The protein below binds the small molecule below.
Small molecule (SMILES): CC(=O)N[C@@H]1[C@@H](O)[C@H](O)[C@@H](CO)O[C@H]1O

Binding-site contacts:
Ligand atom C8 contacts residue ASN160 of chain 1.C at 4.2 Å.
Ligand atom O5 contacts residue ASN160 of chain 1.C at 2.4 Å (h-bond).
Ligand atom C4 contacts residue ASN160 of chain 1.C at 4.2 Å.
Ligand atom C8 contacts residue THR162 of chain 1.C at 3.5 Å.
Ligand atom C3 contacts residue ASN160 of chain 1.C at 3.7 Å.
Ligand atom C7 contacts residue ASN160 of chain 1.C at 3.1 Å.
Ligand atom C2 contacts residue ASN160 of chain 1.C at 2.4 Å.
Ligand atom N2 contacts residue ASN160 of chain 1.C at 2.8 Å (h-bond).
Ligand atom O7 contacts residue ASN160 of chain 1.C at 3.0 Å (h-bond).
Ligand atom C5 contacts residue ASN160 of chain 1.C at 3.6 Å.
Ligand atom C1 contacts residue ASN160 of chain 1.C at 1.4 Å.

Sequence of chain 1.C:
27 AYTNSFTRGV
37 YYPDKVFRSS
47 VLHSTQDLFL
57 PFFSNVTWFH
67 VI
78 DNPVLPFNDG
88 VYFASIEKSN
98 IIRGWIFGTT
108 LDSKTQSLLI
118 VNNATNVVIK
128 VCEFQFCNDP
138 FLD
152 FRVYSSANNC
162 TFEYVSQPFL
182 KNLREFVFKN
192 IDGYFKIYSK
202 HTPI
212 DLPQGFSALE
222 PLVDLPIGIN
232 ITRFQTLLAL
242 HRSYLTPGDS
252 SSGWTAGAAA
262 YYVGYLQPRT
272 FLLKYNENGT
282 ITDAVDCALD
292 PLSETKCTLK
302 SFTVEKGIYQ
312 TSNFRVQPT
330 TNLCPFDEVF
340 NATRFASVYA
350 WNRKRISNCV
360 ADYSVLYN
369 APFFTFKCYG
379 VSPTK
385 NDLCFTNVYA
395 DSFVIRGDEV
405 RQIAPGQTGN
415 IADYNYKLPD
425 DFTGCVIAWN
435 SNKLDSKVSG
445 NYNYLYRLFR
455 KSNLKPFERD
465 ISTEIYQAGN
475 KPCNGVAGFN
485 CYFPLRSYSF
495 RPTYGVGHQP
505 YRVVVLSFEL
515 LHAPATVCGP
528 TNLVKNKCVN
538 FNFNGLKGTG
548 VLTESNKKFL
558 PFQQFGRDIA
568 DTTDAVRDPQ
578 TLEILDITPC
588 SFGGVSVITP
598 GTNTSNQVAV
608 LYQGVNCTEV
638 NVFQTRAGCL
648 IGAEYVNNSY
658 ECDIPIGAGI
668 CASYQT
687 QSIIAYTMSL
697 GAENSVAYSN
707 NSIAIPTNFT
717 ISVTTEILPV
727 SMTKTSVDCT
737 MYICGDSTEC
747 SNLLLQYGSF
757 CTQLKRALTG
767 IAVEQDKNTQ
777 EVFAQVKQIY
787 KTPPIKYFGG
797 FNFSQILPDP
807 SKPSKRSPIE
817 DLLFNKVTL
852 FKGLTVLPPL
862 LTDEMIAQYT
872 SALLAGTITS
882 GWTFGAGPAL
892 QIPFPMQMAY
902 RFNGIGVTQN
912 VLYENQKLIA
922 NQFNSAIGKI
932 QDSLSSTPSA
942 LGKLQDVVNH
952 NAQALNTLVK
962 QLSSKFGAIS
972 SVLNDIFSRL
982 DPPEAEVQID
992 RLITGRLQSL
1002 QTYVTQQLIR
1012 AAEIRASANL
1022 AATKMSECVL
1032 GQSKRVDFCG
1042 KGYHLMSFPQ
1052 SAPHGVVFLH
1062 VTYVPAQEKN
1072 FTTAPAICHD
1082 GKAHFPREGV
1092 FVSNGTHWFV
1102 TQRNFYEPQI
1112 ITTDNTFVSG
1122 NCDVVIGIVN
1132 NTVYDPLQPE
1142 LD